This protein binds this small molecule.
Small molecule (SMILES): CC(=O)OCc1ccccc1

Binding-site contacts:
Ligand atom CAK contacts residue ALA99 of chain 1.A at 3.5 Å (hydrophobic).
Ligand atom CAK contacts residue LEU118 of chain 1.A at 3.8 Å (hydrophobic).
Ligand atom CAD contacts residue LEU84 of chain 1.A at 3.8 Å (hydrophobic).
Ligand atom OAI contacts residue LEU118 of chain 1.A at 3.8 Å.
Ligand atom CAD contacts residue TYR88 of chain 1.A at 3.6 Å (hydrophobic).
Ligand atom CAA contacts residue PHE114 of chain 1.A at 3.3 Å (hydrophobic).
Ligand atom CAJ contacts residue MET102 of chain 1.A at 3.5 Å (hydrophobic).
Ligand atom CAJ contacts residue LEU121 of chain 1.A at 3.9 Å (hydrophobic).
Ligand atom CAF contacts residue VAL87 of chain 1.A at 3.8 Å (hydrophobic).
Ligand atom OAB contacts residue MET102 of chain 1.A at 3.5 Å (h-bond).
Ligand atom OAI contacts residue VAL111 of chain 1.A at 3.3 Å.
Ligand atom CAJ contacts residue LEU133 of chain 1.A at 3.9 Å (hydrophobic).
Ligand atom CAA contacts residue VAL111 of chain 1.A at 3.9 Å (hydrophobic).
Ligand atom CAA contacts residue LEU133 of chain 1.A at 3.8 Å (hydrophobic).
Ligand atom CAH contacts residue ALA99 of chain 1.A at 4.1 Å (hydrophobic).
Ligand atom CAJ contacts residue VAL111 of chain 1.A at 4.1 Å (hydrophobic).
Ligand atom CAH contacts residue LEU121 of chain 1.A at 3.7 Å (hydrophobic).
Ligand atom CAA contacts residue MET102 of chain 1.A at 4.0 Å (hydrophobic).
Ligand atom CAC contacts residue TYR88 of chain 1.A at 3.9 Å (hydrophobic).
Ligand atom OAB contacts residue LEU121 of chain 1.A at 3.2 Å.
Ligand atom CAH contacts residue LEU118 of chain 1.A at 4.0 Å (hydrophobic).
Ligand atom CAD contacts residue VAL87 of chain 1.A at 3.9 Å (hydrophobic).
Ligand atom OAB contacts residue PHE153 of chain 1.A at 3.7 Å.
Ligand atom CAC contacts residue ALA99 of chain 1.A at 3.9 Å (hydrophobic).
Ligand atom CAD contacts residue ALA99 of chain 1.A at 3.9 Å (hydrophobic).
Ligand atom CAH contacts residue PHE153 of chain 1.A at 3.4 Å (hydrophobic).
Ligand atom CAA contacts residue LEU118 of chain 1.A at 4.1 Å (hydrophobic).
Ligand atom CAJ contacts residue LEU118 of chain 1.A at 4.0 Å (hydrophobic).
Ligand atom CAC contacts residue ILE78 of chain 1.A at 4.0 Å (hydrophobic).
Ligand atom CAC contacts residue LEU84 of chain 1.A at 3.7 Å (hydrophobic).
Ligand atom CAE contacts residue LEU84 of chain 1.A at 3.9 Å (hydrophobic).
Ligand atom CAG contacts residue VAL111 of chain 1.A at 3.6 Å (hydrophobic).
Ligand atom CAF contacts residue ALA99 of chain 1.A at 3.7 Å (hydrophobic).
Ligand atom CAE contacts residue VAL103 of chain 1.A at 4.0 Å (hydrophobic).
Ligand atom CAE contacts residue ILE78 of chain 1.A at 4.0 Å (hydrophobic).
Ligand atom OAI contacts residue MET102 of chain 1.A at 3.7 Å.
Ligand atom CAG contacts residue ALA99 of chain 1.A at 3.5 Å (hydrophobic).
Ligand atom OAB contacts residue LEU133 of chain 1.A at 3.2 Å.
Ligand atom CAE contacts residue ALA99 of chain 1.A at 3.7 Å (hydrophobic).
Ligand atom CAF contacts residue LEU118 of chain 1.A at 3.6 Å (hydrophobic).

Sequence of chain 1.A:
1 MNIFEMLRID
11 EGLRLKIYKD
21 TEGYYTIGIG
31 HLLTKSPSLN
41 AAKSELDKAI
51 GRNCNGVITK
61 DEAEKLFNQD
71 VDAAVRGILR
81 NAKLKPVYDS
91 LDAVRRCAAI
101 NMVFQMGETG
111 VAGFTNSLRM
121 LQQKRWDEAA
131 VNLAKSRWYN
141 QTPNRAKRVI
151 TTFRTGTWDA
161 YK